Sequence of chain 1.B:
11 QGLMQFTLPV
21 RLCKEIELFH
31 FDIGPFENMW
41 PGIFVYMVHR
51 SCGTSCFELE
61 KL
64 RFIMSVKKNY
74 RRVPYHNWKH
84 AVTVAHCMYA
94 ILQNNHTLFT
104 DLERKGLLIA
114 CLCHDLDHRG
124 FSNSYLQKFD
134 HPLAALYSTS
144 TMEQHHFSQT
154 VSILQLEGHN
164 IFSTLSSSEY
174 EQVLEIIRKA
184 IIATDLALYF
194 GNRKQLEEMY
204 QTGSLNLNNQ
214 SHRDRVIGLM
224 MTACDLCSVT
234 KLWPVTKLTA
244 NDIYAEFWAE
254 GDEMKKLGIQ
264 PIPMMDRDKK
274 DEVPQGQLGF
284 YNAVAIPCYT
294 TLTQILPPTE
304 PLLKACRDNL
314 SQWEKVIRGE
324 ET

A small-molecule ligand and the protein it binds are described below.
Small molecule (SMILES): CS(=O)(=O)c1cccc(-n2ccc(=O)c(-c3ccnn3-c3cc(F)ccc3F)n2)c1

Binding-site contacts:
Ligand atom C11 contacts residue ILE246 of chain 1.B at 3.5 Å (hydrophobic).
Ligand atom C1 contacts residue PHE283 of chain 1.B at 3.5 Å (hydrophobic).
Ligand atom C18 contacts residue PHE250 of chain 1.B at 3.9 Å (hydrophobic).
Ligand atom C20 contacts residue LEU189 of chain 1.B at 3.8 Å (hydrophobic).
Ligand atom C2 contacts residue PHE250 of chain 1.B at 4.0 Å (hydrophobic).
Ligand atom N10 contacts residue ILE246 of chain 1.B at 3.9 Å.
Ligand atom C14 contacts residue MET267 of chain 1.B at 3.8 Å (hydrophobic).
Ligand atom C18 contacts residue MET267 of chain 1.B at 3.8 Å (hydrophobic).
Ligand atom N4 contacts residue PHE250 of chain 1.B at 3.8 Å.
Ligand atom F27 contacts residue PHE283 of chain 1.B at 3.8 Å.
Ligand atom N10 contacts residue LEU229 of chain 1.B at 3.8 Å.
Ligand atom F27 contacts residue LEU189 of chain 1.B at 3.9 Å.
Ligand atom C24 contacts residue LEU229 of chain 1.B at 3.8 Å (hydrophobic).
Ligand atom N3 contacts residue PHE283 of chain 1.B at 3.5 Å.
Ligand atom N4 contacts residue PHE283 of chain 1.B at 3.4 Å.
Ligand atom C14 contacts residue PHE283 of chain 1.B at 3.9 Å (hydrophobic).
Ligand atom C6 contacts residue PHE283 of chain 1.B at 3.6 Å (hydrophobic).
Ligand atom F27 contacts residue LEU229 of chain 1.B at 2.7 Å.
Ligand atom C25 contacts residue PHE250 of chain 1.B at 4.0 Å (hydrophobic).
Ligand atom N3 contacts residue MET267 of chain 1.B at 4.0 Å.
Ligand atom C15 contacts residue PHE283 of chain 1.B at 3.7 Å (hydrophobic).
Ligand atom C15 contacts residue MET267 of chain 1.B at 4.0 Å (hydrophobic).
Ligand atom F30 contacts residue PHE250 of chain 1.B at 3.6 Å.
Ligand atom N3 contacts residue PHE250 of chain 1.B at 3.8 Å.
Ligand atom C12 contacts residue PHE283 of chain 1.B at 3.6 Å (hydrophobic).
Ligand atom C2 contacts residue PHE283 of chain 1.B at 3.5 Å (hydrophobic).
Ligand atom F30 contacts residue HIS79 of chain 1.B at 2.8 Å.
Ligand atom N10 contacts residue TYR78 of chain 1.B at 3.8 Å.
Ligand atom C17 contacts residue LEU189 of chain 1.B at 3.9 Å (hydrophobic).
Ligand atom O7 contacts residue PHE283 of chain 1.B at 3.8 Å.
Ligand atom C11 contacts residue SER231 of chain 1.B at 3.6 Å.
Ligand atom O7 contacts residue GLN280 of chain 1.B at 2.7 Å (h-bond).
Ligand atom C12 contacts residue ILE246 of chain 1.B at 3.7 Å (hydrophobic).
Ligand atom C2 contacts residue MET267 of chain 1.B at 3.4 Å (hydrophobic).
Ligand atom C6 contacts residue GLN280 of chain 1.B at 3.4 Å.
Ligand atom N9 contacts residue LEU229 of chain 1.B at 4.0 Å.
Ligand atom C8 contacts residue PHE283 of chain 1.B at 3.7 Å (hydrophobic).
Ligand atom C1 contacts residue GLN280 of chain 1.B at 3.4 Å.
Ligand atom C5 contacts residue PHE283 of chain 1.B at 3.5 Å (hydrophobic).
Ligand atom C28 contacts residue HIS79 of chain 1.B at 3.7 Å.